Sequence of chain 2.B:
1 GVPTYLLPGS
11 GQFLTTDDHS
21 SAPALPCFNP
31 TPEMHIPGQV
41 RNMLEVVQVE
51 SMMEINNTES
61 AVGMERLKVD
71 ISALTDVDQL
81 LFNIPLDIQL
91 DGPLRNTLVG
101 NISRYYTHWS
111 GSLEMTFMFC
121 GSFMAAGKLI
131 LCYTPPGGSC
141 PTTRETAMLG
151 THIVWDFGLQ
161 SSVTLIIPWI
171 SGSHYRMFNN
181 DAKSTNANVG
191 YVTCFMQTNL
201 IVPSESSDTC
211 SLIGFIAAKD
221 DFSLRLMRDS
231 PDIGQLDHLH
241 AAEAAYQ

This small molecule binds to this protein.
Small molecule (SMILES): Cc1cc(CCCOc2c(C)cc(-c3noc(C(F)(F)F)n3)cc2C)on1

Sequence of chain 2.A:
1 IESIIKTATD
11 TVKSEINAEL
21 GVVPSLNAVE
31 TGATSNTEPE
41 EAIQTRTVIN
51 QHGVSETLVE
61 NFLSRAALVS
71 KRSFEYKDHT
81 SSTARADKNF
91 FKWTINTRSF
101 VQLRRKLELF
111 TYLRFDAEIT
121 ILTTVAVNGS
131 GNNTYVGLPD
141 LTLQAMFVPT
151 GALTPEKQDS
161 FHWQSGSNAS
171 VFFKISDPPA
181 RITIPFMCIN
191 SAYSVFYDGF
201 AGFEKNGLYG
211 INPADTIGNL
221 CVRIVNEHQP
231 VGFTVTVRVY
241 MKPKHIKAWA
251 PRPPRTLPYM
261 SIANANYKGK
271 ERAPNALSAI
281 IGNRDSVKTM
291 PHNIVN

Binding-site contacts:
Ligand atom CM6 contacts residue ILE184 of chain 2.A at 3.5 Å (hydrophobic).
Ligand atom CM2 contacts residue TRP93 of chain 2.A at 3.9 Å (hydrophobic).
Ligand atom N3A contacts residue PHE147 of chain 2.A at 3.6 Å.
Ligand atom C3B contacts residue ILE119 of chain 2.A at 3.5 Å (hydrophobic).
Ligand atom CM6 contacts residue ILE217 of chain 2.A at 3.4 Å (hydrophobic).
Ligand atom F2 contacts residue ALA145 of chain 2.A at 3.0 Å.
Ligand atom C1B contacts residue ILE95 of chain 2.A at 3.5 Å (hydrophobic).
Ligand atom F3 contacts residue ALA169 of chain 2.A at 3.7 Å.
Ligand atom N1A contacts residue LEU220 of chain 2.A at 3.0 Å.
Ligand atom F3 contacts residue ILE182 of chain 2.A at 3.2 Å.
Ligand atom O1A contacts residue LEU220 of chain 2.A at 3.4 Å.
Ligand atom F1 contacts residue VAL171 of chain 2.A at 3.0 Å.
Ligand atom F2 contacts residue SER170 of chain 2.A at 3.5 Å.
Ligand atom CM3 contacts residue THR97 of chain 2.A at 3.9 Å.
Ligand atom C2A contacts residue ILE182 of chain 2.A at 3.6 Å (hydrophobic).
Ligand atom F1 contacts residue ALA145 of chain 2.A at 3.0 Å.
Ligand atom O1 contacts residue ILE217 of chain 2.A at 3.2 Å.
Ligand atom F2 contacts residue PHE147 of chain 2.A at 3.2 Å.
Ligand atom F2 contacts residue ALA169 of chain 2.A at 2.2 Å.
Ligand atom CM2 contacts residue ILE119 of chain 2.A at 3.5 Å (hydrophobic).
Ligand atom F1 contacts residue SER170 of chain 2.A at 3.7 Å.
Ligand atom C6B contacts residue ILE95 of chain 2.A at 3.6 Å (hydrophobic).
Ligand atom C2A contacts residue LEU220 of chain 2.A at 3.8 Å (hydrophobic).
Ligand atom CM4 contacts residue ILE182 of chain 2.A at 3.6 Å (hydrophobic).
Ligand atom C5B contacts residue ILE184 of chain 2.A at 3.4 Å (hydrophobic).
Ligand atom CM4 contacts residue ALA169 of chain 2.A at 3.5 Å (hydrophobic).
Ligand atom O1 contacts residue TYR193 of chain 2.A at 3.9 Å.
Ligand atom CM4 contacts residue ALA145 of chain 2.A at 3.5 Å (hydrophobic).
Ligand atom CM6 contacts residue MET187 of chain 2.A at 3.8 Å (hydrophobic).
Ligand atom O1A contacts residue ALA145 of chain 2.A at 3.8 Å.
Ligand atom F2 contacts residue MET146 of chain 2.A at 3.7 Å.
Ligand atom O1B contacts residue ILE95 of chain 2.A at 3.0 Å.
Ligand atom C3A contacts residue ILE182 of chain 2.A at 3.2 Å (hydrophobic).
Ligand atom F3 contacts residue ALA24 of chain 2.B at 3.9 Å.
Ligand atom O1A contacts residue ILE182 of chain 2.A at 3.9 Å.
Ligand atom C4 contacts residue PHE115 of chain 2.A at 3.3 Å (hydrophobic).
Ligand atom N3A contacts residue ILE184 of chain 2.A at 3.9 Å.
Ligand atom C2B contacts residue ILE119 of chain 2.A at 3.5 Å (hydrophobic).
Ligand atom C6B contacts residue ILE184 of chain 2.A at 3.7 Å (hydrophobic).
Ligand atom N3A contacts residue ILE182 of chain 2.A at 3.0 Å.